A protein and the small-molecule ligand that binds it are described below.
Small molecule (SMILES): O=C(O)CCC(=O)C(=O)O

Binding-site contacts:
Ligand atom O3 contacts residue GLY87 of chain 1.A at 3.7 Å.
Ligand atom O2 contacts residue GLY37 of chain 1.A at 2.8 Å (h-bond).
Ligand atom O5 contacts residue ILE86 of chain 1.A at 3.6 Å.
Ligand atom O3 contacts residue LYS58 of chain 1.A at 3.4 Å (salt-bridge).
Ligand atom O5 contacts residue GLY87 of chain 1.A at 3.2 Å (h-bond).
Ligand atom C2 contacts residue ATP1 of chain 1.G at 3.6 Å.
Ligand atom C1 contacts residue GLN39 of chain 1.A at 3.2 Å.
Ligand atom O4 contacts residue LYS58 of chain 1.A at 3.0 Å (salt-bridge).
Ligand atom O1 contacts residue GLY37 of chain 1.A at 3.0 Å (h-bond).
Ligand atom C2 contacts residue MG1 of chain 1.I at 2.9 Å.
Ligand atom C3 contacts residue LEU56 of chain 1.A at 3.7 Å (hydrophobic).
Ligand atom C5 contacts residue LEU56 of chain 1.A at 3.5 Å (hydrophobic).
Ligand atom O1 contacts residue LYS40 of chain 1.A at 3.4 Å (salt-bridge).
Ligand atom O4 contacts residue LEU56 of chain 1.A at 3.1 Å.
Ligand atom C5 contacts residue ILE86 of chain 1.A at 3.7 Å (hydrophobic).
Ligand atom C2 contacts residue GLN39 of chain 1.A at 3.2 Å.
Ligand atom C1 contacts residue MG1 of chain 1.I at 2.9 Å.
Ligand atom C4 contacts residue GLY87 of chain 1.A at 4.0 Å.
Ligand atom C1 contacts residue ATP1 of chain 1.G at 3.5 Å.
Ligand atom C1 contacts residue LYS40 of chain 1.A at 4.0 Å.
Ligand atom O2 contacts residue GLN39 of chain 1.A at 2.8 Å (h-bond).
Ligand atom O1 contacts residue GLN39 of chain 1.A at 3.7 Å.
Ligand atom C3 contacts residue GLN42 of chain 1.A at 3.7 Å.
Ligand atom O5 contacts residue MG1 of chain 1.I at 2.1 Å.
Ligand atom C5 contacts residue GLY87 of chain 1.A at 3.5 Å.
Ligand atom O3 contacts residue ILE86 of chain 1.A at 3.4 Å (h-bond).
Ligand atom O2 contacts residue ATP1 of chain 1.G at 2.9 Å (h-bond).
Ligand atom O5 contacts residue GLN39 of chain 1.A at 2.8 Å (h-bond).
Ligand atom C1 contacts residue GLY41 of chain 1.A at 3.9 Å.
Ligand atom O2 contacts residue MG1 of chain 1.I at 2.1 Å.
Ligand atom O1 contacts residue PHE36 of chain 1.A at 3.7 Å.
Ligand atom O1 contacts residue GLY41 of chain 1.A at 2.8 Å (h-bond).
Ligand atom O5 contacts residue ATP1 of chain 1.G at 3.0 Å (h-bond).
Ligand atom O4 contacts residue GLY87 of chain 1.A at 3.6 Å.
Ligand atom C5 contacts residue LYS58 of chain 1.A at 3.6 Å.
Ligand atom C4 contacts residue ILE86 of chain 1.A at 3.6 Å (hydrophobic).
Ligand atom O2 contacts residue ARG38 of chain 1.A at 3.4 Å (salt-bridge).
Ligand atom C4 contacts residue LEU56 of chain 1.A at 4.0 Å (hydrophobic).
Ligand atom O3 contacts residue ARG9 of chain 1.A at 3.4 Å (salt-bridge).
Ligand atom C1 contacts residue GLY37 of chain 1.A at 3.3 Å.

Sequence of chain 1.A:
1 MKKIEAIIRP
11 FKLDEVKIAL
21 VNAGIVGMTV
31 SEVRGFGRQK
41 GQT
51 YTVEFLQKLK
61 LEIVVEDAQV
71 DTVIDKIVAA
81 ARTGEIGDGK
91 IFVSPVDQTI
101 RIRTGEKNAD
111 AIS